The small molecule below binds the protein below.
Small molecule (SMILES): CC(=O)N1CCN(CCCc2ccccc2)CC1

Binding-site contacts:
Ligand atom C9 contacts residue ILE342 of chain 1.B at 3.9 Å (hydrophobic).
Ligand atom C10 contacts residue ILE342 of chain 1.B at 3.5 Å (hydrophobic).
Ligand atom C11 contacts residue ILE342 of chain 1.B at 3.9 Å (hydrophobic).
Ligand atom N contacts residue GLU470 of chain 1.A at 4.0 Å.
Ligand atom C5 contacts residue SER473 of chain 1.A at 3.8 Å.
Ligand atom C1 contacts residue PHE399 of chain 1.A at 3.6 Å (hydrophobic).
Ligand atom C7 contacts residue GLU469 of chain 1.A at 4.0 Å.
Ligand atom N contacts residue PHE399 of chain 1.A at 3.9 Å.
Ligand atom C9 contacts residue HIS464 of chain 1.A at 3.5 Å.
Ligand atom C2 contacts residue GLU470 of chain 1.A at 3.2 Å.
Ligand atom C4 contacts residue GLU470 of chain 1.A at 3.3 Å.
Ligand atom C5 contacts residue GLU470 of chain 1.A at 3.3 Å.
Ligand atom C8 contacts residue HIS464 of chain 1.A at 3.6 Å.
Ligand atom C6 contacts residue GLU469 of chain 1.A at 3.6 Å.
Ligand atom C5 contacts residue GLU469 of chain 1.A at 3.9 Å.
Ligand atom C14 contacts residue GLU470 of chain 1.A at 3.6 Å.
Ligand atom C6 contacts residue SER473 of chain 1.A at 3.3 Å.
Ligand atom O contacts residue PHE399 of chain 1.A at 3.5 Å.
Ligand atom C9 contacts residue THR338 of chain 1.B at 4.1 Å.
Ligand atom C13 contacts residue GLU470 of chain 1.A at 3.5 Å.
Ligand atom C2 contacts residue PHE399 of chain 1.A at 3.7 Å (hydrophobic).
Ligand atom C8 contacts residue GLU469 of chain 1.A at 3.4 Å.
Ligand atom C3 contacts residue GLU470 of chain 1.A at 3.1 Å.
Ligand atom C contacts residue PHE399 of chain 1.A at 3.7 Å (hydrophobic).
Ligand atom N1 contacts residue GLU470 of chain 1.A at 2.5 Å (salt-bridge).
Ligand atom C14 contacts residue PHE399 of chain 1.A at 3.8 Å (hydrophobic).

Sequence of chain 1.B:
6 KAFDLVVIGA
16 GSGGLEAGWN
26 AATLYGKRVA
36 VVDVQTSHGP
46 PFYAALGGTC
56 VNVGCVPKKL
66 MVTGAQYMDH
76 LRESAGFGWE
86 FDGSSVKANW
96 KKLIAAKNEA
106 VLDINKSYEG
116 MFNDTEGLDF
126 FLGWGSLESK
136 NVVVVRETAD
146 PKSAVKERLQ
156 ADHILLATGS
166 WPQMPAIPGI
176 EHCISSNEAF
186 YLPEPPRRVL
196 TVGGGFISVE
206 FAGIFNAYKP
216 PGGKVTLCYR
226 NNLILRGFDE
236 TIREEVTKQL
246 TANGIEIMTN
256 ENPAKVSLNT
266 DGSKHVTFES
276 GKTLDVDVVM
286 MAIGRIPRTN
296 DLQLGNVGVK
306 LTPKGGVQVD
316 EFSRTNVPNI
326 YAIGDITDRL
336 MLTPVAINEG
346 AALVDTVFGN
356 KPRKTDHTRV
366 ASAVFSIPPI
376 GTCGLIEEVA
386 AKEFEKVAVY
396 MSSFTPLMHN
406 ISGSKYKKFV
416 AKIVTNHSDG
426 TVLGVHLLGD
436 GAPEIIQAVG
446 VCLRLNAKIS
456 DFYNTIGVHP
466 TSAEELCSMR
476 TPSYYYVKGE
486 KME

Sequence of chain 1.A:
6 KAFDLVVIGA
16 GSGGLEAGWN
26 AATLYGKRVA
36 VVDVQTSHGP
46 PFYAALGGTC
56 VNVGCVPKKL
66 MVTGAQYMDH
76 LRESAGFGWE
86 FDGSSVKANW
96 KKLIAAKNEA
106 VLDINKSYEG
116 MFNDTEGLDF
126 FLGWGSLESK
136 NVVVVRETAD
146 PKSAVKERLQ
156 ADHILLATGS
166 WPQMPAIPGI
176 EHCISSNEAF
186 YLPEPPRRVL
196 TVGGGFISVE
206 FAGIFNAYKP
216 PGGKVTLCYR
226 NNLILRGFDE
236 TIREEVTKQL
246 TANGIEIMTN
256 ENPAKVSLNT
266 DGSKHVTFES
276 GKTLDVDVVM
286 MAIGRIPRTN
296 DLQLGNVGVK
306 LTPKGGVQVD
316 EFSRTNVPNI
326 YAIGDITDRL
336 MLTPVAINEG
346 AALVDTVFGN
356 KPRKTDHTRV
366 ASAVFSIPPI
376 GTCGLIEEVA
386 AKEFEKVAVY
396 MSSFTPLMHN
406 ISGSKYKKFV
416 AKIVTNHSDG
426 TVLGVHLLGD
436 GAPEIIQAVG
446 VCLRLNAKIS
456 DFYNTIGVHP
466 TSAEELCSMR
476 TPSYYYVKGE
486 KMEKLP